The small molecule below binds the protein below.
Small molecule (SMILES): OC[C@H]1O[C@H](O[C@H]2[C@H](O)[C@@H](O)[C@@H](O[C@H]3[C@H](O)[C@@H](O)[C@@H](O[C@H]4[C@H](O)[C@@H](O)[C@@H](O)O[C@@H]4CO)O[C@@H]3CO)O[C@@H]2CO)[C@H](O)[C@@H](O)[C@@H]1O

Sequence of chain 1.B:
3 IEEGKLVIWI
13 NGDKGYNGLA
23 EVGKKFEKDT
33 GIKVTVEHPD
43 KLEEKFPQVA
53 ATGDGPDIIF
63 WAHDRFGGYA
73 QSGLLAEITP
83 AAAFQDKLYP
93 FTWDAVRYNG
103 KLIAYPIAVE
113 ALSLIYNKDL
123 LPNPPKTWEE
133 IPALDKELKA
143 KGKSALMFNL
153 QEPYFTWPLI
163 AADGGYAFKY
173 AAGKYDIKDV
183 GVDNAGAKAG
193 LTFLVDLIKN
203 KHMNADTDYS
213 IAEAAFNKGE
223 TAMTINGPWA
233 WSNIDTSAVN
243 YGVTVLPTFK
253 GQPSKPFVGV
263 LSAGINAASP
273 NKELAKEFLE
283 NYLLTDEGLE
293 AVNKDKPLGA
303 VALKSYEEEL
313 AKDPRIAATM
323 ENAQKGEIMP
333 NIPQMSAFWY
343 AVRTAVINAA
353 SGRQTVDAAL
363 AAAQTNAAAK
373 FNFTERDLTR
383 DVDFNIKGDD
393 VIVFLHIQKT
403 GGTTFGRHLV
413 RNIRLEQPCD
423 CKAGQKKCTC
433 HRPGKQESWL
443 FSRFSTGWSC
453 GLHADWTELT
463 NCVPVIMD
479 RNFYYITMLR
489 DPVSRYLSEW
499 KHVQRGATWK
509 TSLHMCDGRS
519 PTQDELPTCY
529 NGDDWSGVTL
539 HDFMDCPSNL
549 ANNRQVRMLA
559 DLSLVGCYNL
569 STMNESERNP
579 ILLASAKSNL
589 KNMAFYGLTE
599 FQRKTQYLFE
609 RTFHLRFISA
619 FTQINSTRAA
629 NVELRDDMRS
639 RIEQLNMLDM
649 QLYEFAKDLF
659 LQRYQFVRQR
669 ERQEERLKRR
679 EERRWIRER

Binding-site contacts:
Ligand atom O3 contacts residue TRP63 of chain 1.B at 3.0 Å (h-bond).
Ligand atom O6 contacts residue GLU154 of chain 1.B at 2.7 Å (salt-bridge).
Ligand atom O2 contacts residue TRP63 of chain 1.B at 3.6 Å.
Ligand atom O5 contacts residue TRP341 of chain 1.B at 3.1 Å.
Ligand atom O3 contacts residue LYS43 of chain 1.B at 2.9 Å (salt-bridge).
Ligand atom O2 contacts residue GLU45 of chain 1.B at 2.4 Å (salt-bridge).
Ligand atom C1 contacts residue GLU45 of chain 1.B at 3.4 Å.
Ligand atom C2 contacts residue ASP66 of chain 1.B at 3.4 Å.
Ligand atom O6 contacts residue TYR156 of chain 1.B at 3.0 Å (h-bond).
Ligand atom C6 contacts residue GLU154 of chain 1.B at 3.2 Å.
Ligand atom O2 contacts residue LYS16 of chain 1.B at 2.9 Å (salt-bridge).
Ligand atom O2 contacts residue GLU112 of chain 1.B at 2.7 Å (salt-bridge).
Ligand atom O2 contacts residue ALA64 of chain 1.B at 3.2 Å.
Ligand atom O5 contacts residue TYR342 of chain 1.B at 3.3 Å.
Ligand atom O5 contacts residue TYR156 of chain 1.B at 3.3 Å.
Ligand atom O3 contacts residue ARG67 of chain 1.B at 3.0 Å (salt-bridge).
Ligand atom O1 contacts residue ASP15 of chain 1.B at 2.7 Å (salt-bridge).
Ligand atom O6 contacts residue PRO155 of chain 1.B at 3.2 Å.
Ligand atom C3 contacts residue TRP63 of chain 1.B at 3.6 Å (hydrophobic).
Ligand atom O2 contacts residue ASP66 of chain 1.B at 2.8 Å (salt-bridge).
Ligand atom C3 contacts residue GLU45 of chain 1.B at 3.2 Å.
Ligand atom C3 contacts residue ASP66 of chain 1.B at 3.5 Å.
Ligand atom C2 contacts residue GLU112 of chain 1.B at 3.4 Å.
Ligand atom O6 contacts residue ARG345 of chain 1.B at 3.0 Å.
Ligand atom O5 contacts residue GLU46 of chain 1.B at 3.1 Å (salt-bridge).
Ligand atom O3 contacts residue ALA64 of chain 1.B at 3.5 Å.
Ligand atom O3 contacts residue GLU112 of chain 1.B at 3.6 Å (salt-bridge).
Ligand atom O3 contacts residue GLU45 of chain 1.B at 2.6 Å (salt-bridge).
Ligand atom C1 contacts residue TRP341 of chain 1.B at 3.5 Å (hydrophobic).
Ligand atom C2 contacts residue GLU45 of chain 1.B at 3.2 Å.
Ligand atom C1 contacts residue GLU46 of chain 1.B at 3.2 Å.
Ligand atom C1 contacts residue TYR156 of chain 1.B at 3.6 Å (hydrophobic).
Ligand atom O4 contacts residue GLU45 of chain 1.B at 3.5 Å (salt-bridge).
Ligand atom C2 contacts residue TRP231 of chain 1.B at 3.6 Å (hydrophobic).
Ligand atom O1 contacts residue LYS16 of chain 1.B at 3.2 Å (salt-bridge).
Ligand atom C1 contacts residue ASP15 of chain 1.B at 3.3 Å.
Ligand atom C4 contacts residue LYS43 of chain 1.B at 3.5 Å.
Ligand atom O3 contacts residue ASP66 of chain 1.B at 2.7 Å (salt-bridge).
Ligand atom O6 contacts residue TYR342 of chain 1.B at 3.6 Å.
Ligand atom O2 contacts residue ARG67 of chain 1.B at 2.9 Å (salt-bridge).